Binding-site contacts:
Ligand atom C5 contacts residue MAN1 of chain 1.Y at 3.0 Å.
Ligand atom O4 contacts residue MAN6 of chain 1.P at 3.9 Å.
Ligand atom C6 contacts residue MAN1 of chain 1.Y at 4.0 Å.
Ligand atom C4 contacts residue MAN1 of chain 1.Y at 3.2 Å.
Ligand atom C3 contacts residue MAN1 of chain 1.Y at 3.1 Å.
Ligand atom O3 contacts residue MAN1 of chain 1.Y at 4.1 Å.
Ligand atom O2 contacts residue MAN1 of chain 1.Y at 2.1 Å.
Ligand atom O5 contacts residue MAN1 of chain 1.Y at 1.8 Å (h-bond).
Ligand atom C1 contacts residue MAN1 of chain 1.Y at 1.6 Å.
Ligand atom O4 contacts residue MAN1 of chain 1.Y at 3.2 Å (h-bond).
Ligand atom C2 contacts residue MAN1 of chain 1.Y at 1.9 Å.

This protein binds this small molecule.
Small molecule (SMILES): OC[C@H]1O[C@H](O)[C@@H](O)[C@@H](O)[C@@H]1O